A protein and the small-molecule ligand that binds it are described below.
Small molecule (SMILES): CC(C)C[C@@H](NC(=O)[C@H](C)NC(=O)CNC(=O)[C@@H](NC=O)C(C)C)C(=O)N[C@@H](C)C(=O)N[C@@H](C(=O)N[C@H](C(=O)N[C@@H](C(=O)N[C@@H](CC1=CN=C2C=CC=CC12)C(=O)N[C@H](CC(C)C)C(=O)N[C@@H](CC1=CN=C2C=CC=CC12)C(=O)N[C@H](CC(C)C)C(=O)N[C@@H](CC1=c2ccccc2=NC1)C(=O)N[C@H](CC(C)C)C(=O)N[C@@H](CC1=c2ccccc2=NC1)C(=O)NCCO)C(C)C)C(C)C)C(C)C

Binding-site contacts:
Ligand atom O contacts residue FVA1 of chain 1.B at 3.0 Å (h-bond).
Ligand atom CB contacts residue ALA3 of chain 1.B at 4.4 Å (hydrophobic).
Ligand atom N contacts residue FVA1 of chain 1.B at 2.8 Å (h-bond).
Ligand atom CN contacts residue ALA5 of chain 1.B at 3.9 Å (hydrophobic).
Ligand atom N contacts residue FVA1 of chain 1.B at 3.8 Å.
Ligand atom C contacts residue ALA5 of chain 1.B at 3.9 Å (hydrophobic).
Ligand atom CA contacts residue GLY2 of chain 1.B at 4.2 Å.
Ligand atom O contacts residue ALA3 of chain 1.B at 3.5 Å (h-bond).
Ligand atom CB contacts residue FVA1 of chain 1.B at 4.2 Å.
Ligand atom N contacts residue FVA1 of chain 1.B at 4.1 Å.
Ligand atom O contacts residue GLY2 of chain 1.B at 2.8 Å.
Ligand atom C contacts residue GLY2 of chain 1.B at 4.0 Å.
Ligand atom O1 contacts residue FVA1 of chain 1.B at 3.6 Å.
Ligand atom CN contacts residue FVA1 of chain 1.B at 3.0 Å.
Ligand atom C contacts residue ALA3 of chain 1.B at 3.3 Å (hydrophobic).
Ligand atom C contacts residue FVA1 of chain 1.B at 3.5 Å.
Ligand atom N contacts residue ALA3 of chain 1.B at 2.8 Å (h-bond).
Ligand atom O contacts residue DLE4 of chain 1.B at 3.3 Å.
Ligand atom C contacts residue DLE4 of chain 1.B at 4.3 Å.
Ligand atom C contacts residue FVA1 of chain 1.B at 4.0 Å.
Ligand atom N contacts residue ALA3 of chain 1.B at 3.5 Å (h-bond).
Ligand atom O contacts residue ALA5 of chain 1.B at 2.8 Å (h-bond).
Ligand atom CB contacts residue FVA1 of chain 1.B at 4.2 Å.
Ligand atom CG2 contacts residue ALA5 of chain 1.B at 3.9 Å (hydrophobic).
Ligand atom CA contacts residue ALA3 of chain 1.B at 2.8 Å (hydrophobic).
Ligand atom CA contacts residue DLE4 of chain 1.B at 4.2 Å.
Ligand atom CG contacts residue FVA1 of chain 1.B at 4.0 Å.
Ligand atom N contacts residue ALA5 of chain 1.B at 3.0 Å (h-bond).
Ligand atom C contacts residue ALA3 of chain 1.B at 3.8 Å (hydrophobic).
Ligand atom O contacts residue ALA3 of chain 1.B at 2.8 Å (h-bond).
Ligand atom CA contacts residue FVA1 of chain 1.B at 3.3 Å.
Ligand atom CA contacts residue ALA3 of chain 1.B at 4.0 Å (hydrophobic).
Ligand atom CA contacts residue ALA5 of chain 1.B at 3.6 Å (hydrophobic).
Ligand atom C contacts residue ALA3 of chain 1.B at 3.9 Å (hydrophobic).
Ligand atom CA contacts residue FVA1 of chain 1.B at 3.8 Å.
Ligand atom CB contacts residue ALA5 of chain 1.B at 3.5 Å (hydrophobic).
Ligand atom O contacts residue ALA3 of chain 1.B at 4.4 Å.

Sequence of chain 1.B:
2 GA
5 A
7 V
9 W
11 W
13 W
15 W